Sequence of chain 1.C:
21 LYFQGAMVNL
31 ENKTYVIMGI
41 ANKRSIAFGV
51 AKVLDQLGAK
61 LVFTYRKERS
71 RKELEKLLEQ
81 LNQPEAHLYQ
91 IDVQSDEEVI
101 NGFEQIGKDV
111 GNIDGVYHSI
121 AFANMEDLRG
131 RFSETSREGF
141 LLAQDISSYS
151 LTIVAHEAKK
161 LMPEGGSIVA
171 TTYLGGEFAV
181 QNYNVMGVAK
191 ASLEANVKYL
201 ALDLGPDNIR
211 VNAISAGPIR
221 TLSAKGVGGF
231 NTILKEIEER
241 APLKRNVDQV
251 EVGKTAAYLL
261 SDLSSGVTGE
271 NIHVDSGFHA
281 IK

This small molecule binds to this protein.
Small molecule (SMILES): Cc1c(N)cccc1Cn1ccc(OCCc2cccs2)cc1=O

Binding-site contacts:
Ligand atom C16 contacts residue TYR183 of chain 1.C at 3.9 Å (hydrophobic).
Ligand atom O1 contacts residue TYR183 of chain 1.C at 2.8 Å (h-bond).
Ligand atom C14 contacts residue ILE233 of chain 1.C at 3.6 Å (hydrophobic).
Ligand atom C10 contacts residue NDP1 of chain 1.R at 3.5 Å.
Ligand atom C17 contacts residue TYR183 of chain 1.C at 3.6 Å (hydrophobic).
Ligand atom C15 contacts residue ILE233 of chain 1.C at 4.0 Å (hydrophobic).
Ligand atom C15 contacts residue GLN181 of chain 1.C at 3.6 Å.
Ligand atom C3 contacts residue MET186 of chain 1.C at 3.9 Å (hydrophobic).
Ligand atom C11 contacts residue TYR173 of chain 1.C at 3.5 Å (hydrophobic).
Ligand atom C5 contacts residue MET186 of chain 1.C at 4.0 Å (hydrophobic).
Ligand atom C7 contacts residue NDP1 of chain 1.R at 3.5 Å.
Ligand atom O contacts residue NDP1 of chain 1.R at 3.6 Å (h-bond).
Ligand atom C17 contacts residue NDP1 of chain 1.R at 3.5 Å.
Ligand atom O contacts residue PHE230 of chain 1.C at 3.3 Å.
Ligand atom O1 contacts residue NDP1 of chain 1.R at 2.6 Å (h-bond).
Ligand atom C6 contacts residue SER223 of chain 1.C at 3.7 Å.
Ligand atom N1 contacts residue NDP1 of chain 1.R at 3.6 Å.
Ligand atom C contacts residue ALA121 of chain 1.C at 3.5 Å (hydrophobic).
Ligand atom C18 contacts residue NDP1 of chain 1.R at 3.4 Å.
Ligand atom N1 contacts residue SER223 of chain 1.C at 3.8 Å.
Ligand atom C2 contacts residue ALA123 of chain 1.C at 3.9 Å (hydrophobic).
Ligand atom C1 contacts residue MET186 of chain 1.C at 3.5 Å (hydrophobic).
Ligand atom C2 contacts residue MET186 of chain 1.C at 3.7 Å (hydrophobic).
Ligand atom C8 contacts residue SER223 of chain 1.C at 3.5 Å.
Ligand atom C12 contacts residue TYR173 of chain 1.C at 3.5 Å (hydrophobic).
Ligand atom C7 contacts residue SER223 of chain 1.C at 3.3 Å.
Ligand atom C18 contacts residue TYR183 of chain 1.C at 3.6 Å (hydrophobic).
Ligand atom S contacts residue VAL227 of chain 1.C at 3.8 Å.
Ligand atom C14 contacts residue VAL180 of chain 1.C at 3.7 Å (hydrophobic).
Ligand atom N contacts residue PHE122 of chain 1.C at 3.5 Å.
Ligand atom C3 contacts residue ALA123 of chain 1.C at 3.9 Å (hydrophobic).
Ligand atom C13 contacts residue ILE233 of chain 1.C at 3.6 Å (hydrophobic).
Ligand atom C9 contacts residue PHE230 of chain 1.C at 3.7 Å (hydrophobic).
Ligand atom N contacts residue ALA123 of chain 1.C at 3.3 Å (h-bond).
Ligand atom C15 contacts residue TYR183 of chain 1.C at 3.8 Å (hydrophobic).
Ligand atom C1 contacts residue SER223 of chain 1.C at 3.8 Å.
Ligand atom C contacts residue SER223 of chain 1.C at 3.7 Å.
Ligand atom C8 contacts residue NDP1 of chain 1.R at 3.5 Å.
Ligand atom C6 contacts residue MET186 of chain 1.C at 3.7 Å (hydrophobic).
Ligand atom C9 contacts residue NDP1 of chain 1.R at 3.5 Å.